Binding-site contacts:
Ligand atom C6 contacts residue ARG123 of chain 1.B at 3.8 Å.
Ligand atom C4 contacts residue TRP129 of chain 1.B at 4.1 Å (hydrophobic).
Ligand atom O5 contacts residue TRP129 of chain 1.B at 3.5 Å.
Ligand atom C1 contacts residue CYS171 of chain 1.B at 4.0 Å (hydrophobic).
Ligand atom O6 contacts residue TRP129 of chain 1.B at 4.4 Å.
Ligand atom C2 contacts residue CYS171 of chain 1.B at 3.8 Å (hydrophobic).
Ligand atom C1 contacts residue TRP182 of chain 1.B at 3.9 Å (hydrophobic).
Ligand atom C3 contacts residue ASN189 of chain 1.B at 4.0 Å.
Ligand atom O3 contacts residue ASN184 of chain 1.B at 3.3 Å (h-bond).
Ligand atom C2 contacts residue TRP129 of chain 1.B at 4.3 Å (hydrophobic).
Ligand atom C2 contacts residue TRP182 of chain 1.B at 3.9 Å (hydrophobic).
Ligand atom O6 contacts residue TYR132 of chain 1.B at 3.5 Å.
Ligand atom C5 contacts residue TRP182 of chain 1.B at 4.2 Å (hydrophobic).
Ligand atom C2 contacts residue ASN189 of chain 1.B at 4.0 Å.
Ligand atom C2 contacts residue ASN184 of chain 1.B at 4.2 Å.
Ligand atom C6 contacts residue TRP129 of chain 1.B at 3.7 Å (hydrophobic).
Ligand atom C1 contacts residue TRP129 of chain 1.B at 3.6 Å (hydrophobic).
Ligand atom O5 contacts residue TRP182 of chain 1.B at 3.7 Å.
Ligand atom C6 contacts residue TYR132 of chain 1.B at 4.1 Å (hydrophobic).
Ligand atom C1 contacts residue ARG123 of chain 1.B at 4.2 Å.
Ligand atom C6 contacts residue TRP182 of chain 1.B at 3.7 Å (hydrophobic).
Ligand atom O2 contacts residue ASN184 of chain 1.B at 3.3 Å (h-bond).
Ligand atom O3 contacts residue ASN189 of chain 1.B at 2.9 Å (h-bond).
Ligand atom C3 contacts residue ASN184 of chain 1.B at 4.3 Å.
Ligand atom O5 contacts residue ARG123 of chain 1.B at 4.4 Å.
Ligand atom O6 contacts residue ARG123 of chain 1.B at 3.0 Å (salt-bridge).
Ligand atom O2 contacts residue CYS171 of chain 1.B at 3.7 Å.
Ligand atom O3 contacts residue TRP129 of chain 1.B at 4.2 Å.
Ligand atom O4 contacts residue TRP182 of chain 1.B at 3.8 Å.
Ligand atom C4 contacts residue TRP182 of chain 1.B at 4.0 Å (hydrophobic).
Ligand atom O2 contacts residue ASN189 of chain 1.B at 3.3 Å (h-bond).
Ligand atom O4 contacts residue CYS171 of chain 1.B at 3.8 Å.

A protein and the small-molecule ligand that binds it are described below.
Small molecule (SMILES): OC[C@H]1O[C@@H]2O[C@H]3[C@H](O)[C@@H](O)[C@@H](O[C@H]4[C@H](O)[C@@H](O)[C@@H](O[C@H]5[C@H](O)[C@@H](O)[C@@H](O[C@H]6[C@H](O)[C@@H](O)[C@@H](O[C@H]7[C@H](O)[C@@H](O)[C@@H](O[C@H]8[C@H](O)[C@@H](O)[C@@H](O[C@H]1[C@H](O)[C@H]2O)O[C@@H]8CO)O[C@@H]7CO)O[C@@H]6CO)O[C@@H]5CO)O[C@@H]4CO)O[C@@H]3CO

Sequence of chain 1.B:
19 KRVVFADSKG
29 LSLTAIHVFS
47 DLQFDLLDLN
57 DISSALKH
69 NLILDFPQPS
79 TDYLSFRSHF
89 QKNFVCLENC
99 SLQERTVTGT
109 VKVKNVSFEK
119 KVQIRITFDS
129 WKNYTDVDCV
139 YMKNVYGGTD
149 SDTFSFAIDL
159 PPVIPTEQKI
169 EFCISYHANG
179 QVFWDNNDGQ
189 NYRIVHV